This small molecule binds to this protein.
Small molecule (SMILES): CC(=O)N[C@@H]1[C@@H](O)[C@H](O)[C@@H](CO)O[C@H]1O

Sequence of chain 1.A:
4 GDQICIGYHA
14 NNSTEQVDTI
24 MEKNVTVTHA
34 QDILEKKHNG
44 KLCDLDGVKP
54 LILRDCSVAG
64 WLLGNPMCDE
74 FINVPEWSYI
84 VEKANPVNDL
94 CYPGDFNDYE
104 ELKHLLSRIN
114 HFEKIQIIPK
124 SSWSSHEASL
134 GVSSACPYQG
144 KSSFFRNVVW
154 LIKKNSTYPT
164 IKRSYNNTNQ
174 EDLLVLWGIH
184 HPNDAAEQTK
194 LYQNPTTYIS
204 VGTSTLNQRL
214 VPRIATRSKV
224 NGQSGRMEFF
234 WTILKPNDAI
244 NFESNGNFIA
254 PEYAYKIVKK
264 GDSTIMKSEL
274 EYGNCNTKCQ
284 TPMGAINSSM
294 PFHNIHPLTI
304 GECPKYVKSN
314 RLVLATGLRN

Binding-site contacts:
Ligand atom C4 contacts residue ASN169 of chain 1.A at 4.3 Å.
Ligand atom O7 contacts residue ASN169 of chain 1.A at 3.9 Å.
Ligand atom C7 contacts residue ASN240 of chain 1.A at 3.8 Å.
Ligand atom C2 contacts residue ASN240 of chain 1.A at 3.6 Å.
Ligand atom C3 contacts residue ASN240 of chain 1.A at 3.7 Å.
Ligand atom C8 contacts residue ASN240 of chain 1.A at 3.8 Å.
Ligand atom O5 contacts residue ASN169 of chain 1.A at 2.4 Å (h-bond).
Ligand atom C1 contacts residue ASN169 of chain 1.A at 1.5 Å.
Ligand atom C8 contacts residue SER221 of chain 1.B at 3.6 Å.
Ligand atom C7 contacts residue ASN169 of chain 1.A at 3.7 Å.
Ligand atom C5 contacts residue ASN169 of chain 1.A at 3.7 Å.
Ligand atom O7 contacts residue ALA242 of chain 1.A at 4.4 Å.
Ligand atom C5 contacts residue ASN240 of chain 1.A at 3.6 Å.
Ligand atom O5 contacts residue ASN240 of chain 1.A at 4.2 Å.
Ligand atom C7 contacts residue ALA242 of chain 1.A at 4.1 Å (hydrophobic).
Ligand atom N2 contacts residue ASN240 of chain 1.A at 2.8 Å (h-bond).
Ligand atom C8 contacts residue ASP241 of chain 1.A at 3.9 Å.
Ligand atom C8 contacts residue ALA242 of chain 1.A at 3.6 Å (hydrophobic).
Ligand atom C4 contacts residue ASN240 of chain 1.A at 3.9 Å.
Ligand atom C3 contacts residue ASN169 of chain 1.A at 3.9 Å.
Ligand atom N2 contacts residue ASN169 of chain 1.A at 3.0 Å (h-bond).
Ligand atom C2 contacts residue ASN169 of chain 1.A at 2.5 Å.
Ligand atom C1 contacts residue ASN240 of chain 1.A at 3.7 Å.
Ligand atom O4 contacts residue ASN240 of chain 1.A at 3.8 Å.

Sequence of chain 1.B:
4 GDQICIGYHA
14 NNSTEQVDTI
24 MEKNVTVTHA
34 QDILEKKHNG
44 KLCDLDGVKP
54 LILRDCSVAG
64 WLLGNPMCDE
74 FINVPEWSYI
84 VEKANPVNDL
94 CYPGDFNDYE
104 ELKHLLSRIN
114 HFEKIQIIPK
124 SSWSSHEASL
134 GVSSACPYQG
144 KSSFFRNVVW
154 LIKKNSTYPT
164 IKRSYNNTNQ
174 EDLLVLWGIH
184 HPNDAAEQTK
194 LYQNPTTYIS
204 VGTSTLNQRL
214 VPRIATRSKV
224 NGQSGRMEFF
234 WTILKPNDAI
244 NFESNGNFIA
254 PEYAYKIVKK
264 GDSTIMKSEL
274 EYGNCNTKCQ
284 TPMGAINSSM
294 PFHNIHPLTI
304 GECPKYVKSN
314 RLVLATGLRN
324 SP